Sequence of chain 17.G:
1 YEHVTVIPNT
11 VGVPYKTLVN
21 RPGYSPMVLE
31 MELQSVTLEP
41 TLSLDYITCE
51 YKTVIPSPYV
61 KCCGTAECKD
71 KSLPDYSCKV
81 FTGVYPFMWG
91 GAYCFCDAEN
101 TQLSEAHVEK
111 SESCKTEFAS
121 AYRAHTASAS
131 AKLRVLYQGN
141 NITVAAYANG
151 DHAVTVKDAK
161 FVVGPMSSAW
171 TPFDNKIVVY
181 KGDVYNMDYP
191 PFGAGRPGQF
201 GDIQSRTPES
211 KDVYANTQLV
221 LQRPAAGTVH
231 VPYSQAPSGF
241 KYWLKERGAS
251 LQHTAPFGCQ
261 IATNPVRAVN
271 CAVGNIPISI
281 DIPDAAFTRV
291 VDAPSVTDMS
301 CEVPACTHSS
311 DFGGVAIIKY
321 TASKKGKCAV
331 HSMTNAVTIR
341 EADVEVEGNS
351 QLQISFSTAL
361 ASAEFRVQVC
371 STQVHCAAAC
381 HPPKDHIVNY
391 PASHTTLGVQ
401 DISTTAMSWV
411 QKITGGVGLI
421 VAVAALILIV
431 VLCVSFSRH

A protein and the small-molecule ligand that binds it are described below.
Small molecule (SMILES): CC(=O)N[C@@H]1[C@@H](O)[C@H](O)[C@@H](CO)O[C@H]1O

Sequence of chain 17.H:
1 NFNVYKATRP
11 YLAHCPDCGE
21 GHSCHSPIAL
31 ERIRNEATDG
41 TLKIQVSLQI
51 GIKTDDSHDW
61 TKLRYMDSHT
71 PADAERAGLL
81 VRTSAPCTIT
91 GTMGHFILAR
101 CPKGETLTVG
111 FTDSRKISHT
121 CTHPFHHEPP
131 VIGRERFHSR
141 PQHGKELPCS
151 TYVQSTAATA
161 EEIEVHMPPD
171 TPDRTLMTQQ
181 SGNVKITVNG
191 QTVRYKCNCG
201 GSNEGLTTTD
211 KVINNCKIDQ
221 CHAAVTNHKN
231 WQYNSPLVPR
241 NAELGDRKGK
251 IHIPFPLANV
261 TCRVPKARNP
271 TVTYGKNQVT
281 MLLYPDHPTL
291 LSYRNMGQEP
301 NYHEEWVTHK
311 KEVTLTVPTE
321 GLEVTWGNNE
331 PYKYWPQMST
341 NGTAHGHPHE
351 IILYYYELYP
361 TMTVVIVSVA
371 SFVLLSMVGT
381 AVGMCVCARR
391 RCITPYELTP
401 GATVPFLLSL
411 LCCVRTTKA

Binding-site contacts:
Ligand atom C6 contacts residue THR116 of chain 17.G at 3.8 Å.
Ligand atom O7 contacts residue LYS181 of chain 17.G at 4.2 Å.
Ligand atom O5 contacts residue ASN259 of chain 17.H at 2.3 Å (h-bond).
Ligand atom O7 contacts residue ASN259 of chain 17.H at 2.9 Å (h-bond).
Ligand atom C8 contacts residue ASN259 of chain 17.H at 4.4 Å.
Ligand atom O5 contacts residue THR116 of chain 17.G at 3.9 Å.
Ligand atom C3 contacts residue ASN259 of chain 17.H at 3.8 Å.
Ligand atom C2 contacts residue ASN259 of chain 17.H at 2.4 Å.
Ligand atom C6 contacts residue LYS115 of chain 17.G at 4.1 Å.
Ligand atom C5 contacts residue ASN259 of chain 17.H at 3.6 Å.
Ligand atom C7 contacts residue ASN259 of chain 17.H at 3.1 Å.
Ligand atom C5 contacts residue THR116 of chain 17.G at 4.5 Å.
Ligand atom C1 contacts residue ASN259 of chain 17.H at 1.4 Å.
Ligand atom C4 contacts residue ASN259 of chain 17.H at 4.2 Å.
Ligand atom O6 contacts residue THR116 of chain 17.G at 3.3 Å.
Ligand atom N2 contacts residue ASN259 of chain 17.H at 2.9 Å (h-bond).
Ligand atom O6 contacts residue LYS115 of chain 17.G at 4.2 Å.